Sequence of chain 25.A:
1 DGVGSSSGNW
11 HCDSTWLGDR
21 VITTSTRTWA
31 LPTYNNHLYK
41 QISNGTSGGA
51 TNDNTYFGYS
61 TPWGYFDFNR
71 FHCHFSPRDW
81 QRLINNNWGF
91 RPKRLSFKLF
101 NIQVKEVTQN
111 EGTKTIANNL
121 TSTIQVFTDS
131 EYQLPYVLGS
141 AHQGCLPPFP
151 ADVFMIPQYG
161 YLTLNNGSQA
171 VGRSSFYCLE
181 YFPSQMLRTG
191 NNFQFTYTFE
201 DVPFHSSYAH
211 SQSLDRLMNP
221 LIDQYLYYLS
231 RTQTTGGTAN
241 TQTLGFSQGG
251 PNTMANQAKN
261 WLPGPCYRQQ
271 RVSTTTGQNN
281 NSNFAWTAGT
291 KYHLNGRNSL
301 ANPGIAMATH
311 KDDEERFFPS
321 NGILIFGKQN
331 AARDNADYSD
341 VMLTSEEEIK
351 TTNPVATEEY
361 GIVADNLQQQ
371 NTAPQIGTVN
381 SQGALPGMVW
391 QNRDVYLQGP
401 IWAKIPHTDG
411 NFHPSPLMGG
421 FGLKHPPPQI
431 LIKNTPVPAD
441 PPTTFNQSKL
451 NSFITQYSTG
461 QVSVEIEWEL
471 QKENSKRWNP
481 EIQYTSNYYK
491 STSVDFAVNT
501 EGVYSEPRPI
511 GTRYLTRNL

Binding-site contacts:
Ligand atom C5 contacts residue ASP201 of chain 26.A at 3.3 Å.
Ligand atom C5 contacts residue ARG91 of chain 26.A at 4.2 Å.
Ligand atom O3' contacts residue PRO414 of chain 26.A at 4.2 Å.
Ligand atom C2' contacts residue PRO203 of chain 26.A at 3.3 Å (hydrophobic).
Ligand atom C2' contacts residue HIS413 of chain 26.A at 3.7 Å.
Ligand atom N6 contacts residue SER415 of chain 26.A at 3.8 Å.
Ligand atom C5 contacts residue VAL202 of chain 26.A at 3.6 Å (hydrophobic).
Ligand atom N1 contacts residue VAL202 of chain 26.A at 3.5 Å.
Ligand atom C1' contacts residue PRO203 of chain 26.A at 4.1 Å (hydrophobic).
Ligand atom C2 contacts residue GLY422 of chain 26.A at 3.2 Å.
Ligand atom C2 contacts residue PRO203 of chain 26.A at 4.0 Å (hydrophobic).
Ligand atom C6 contacts residue PRO203 of chain 26.A at 4.0 Å (hydrophobic).
Ligand atom C5 contacts residue PRO203 of chain 26.A at 3.8 Å (hydrophobic).
Ligand atom N6 contacts residue GLY422 of chain 26.A at 3.3 Å (h-bond).
Ligand atom N1 contacts residue PRO203 of chain 26.A at 3.8 Å.
Ligand atom C6 contacts residue SER415 of chain 26.A at 4.1 Å.
Ligand atom N7 contacts residue ASN392 of chain 26.A at 4.2 Å.
Ligand atom C4 contacts residue ASP201 of chain 26.A at 3.5 Å.
Ligand atom N6 contacts residue VAL202 of chain 26.A at 4.2 Å.
Ligand atom N7 contacts residue HIS413 of chain 26.A at 4.2 Å.
Ligand atom OP2 contacts residue ASP409 of chain 25.A at 3.2 Å (salt-bridge).
Ligand atom C2' contacts residue PRO414 of chain 26.A at 3.6 Å (hydrophobic).
Ligand atom C6 contacts residue PRO203 of chain 26.A at 4.0 Å (hydrophobic).
Ligand atom C4 contacts residue VAL202 of chain 26.A at 3.7 Å (hydrophobic).
Ligand atom C6 contacts residue VAL202 of chain 26.A at 4.1 Å (hydrophobic).
Ligand atom C8 contacts residue HIS413 of chain 26.A at 3.9 Å.
Ligand atom N4 contacts residue VAL202 of chain 26.A at 2.9 Å (h-bond).
Ligand atom C5 contacts residue PRO203 of chain 26.A at 4.0 Å (hydrophobic).
Ligand atom N1 contacts residue GLY422 of chain 26.A at 2.9 Å (h-bond).
Ligand atom N6 contacts residue PHE421 of chain 26.A at 3.8 Å.
Ligand atom N3 contacts residue ASP201 of chain 26.A at 4.2 Å.
Ligand atom N1 contacts residue PRO203 of chain 26.A at 4.2 Å.
Ligand atom N7 contacts residue SER415 of chain 26.A at 3.9 Å.
Ligand atom N4 contacts residue ASP201 of chain 26.A at 2.6 Å.
Ligand atom C2 contacts residue VAL202 of chain 26.A at 4.1 Å (hydrophobic).
Ligand atom C4 contacts residue PRO203 of chain 26.A at 4.1 Å (hydrophobic).
Ligand atom C4 contacts residue PRO203 of chain 26.A at 4.0 Å (hydrophobic).
Ligand atom N7 contacts residue PRO203 of chain 26.A at 4.1 Å.
Ligand atom C6 contacts residue GLY422 of chain 26.A at 3.7 Å.
Ligand atom N6 contacts residue GLY420 of chain 26.A at 3.7 Å.

This small molecule binds to this protein.
Small molecule (SMILES): Nc1ccn([C@H]2C[C@H](O[P](=O)(O)OC[C@H]3O[C@@H](n4cnc5c(N)ncnc54)C[C@@H]3O)[C@@H](CO)O2)c(=O)n1

Sequence of chain 26.A:
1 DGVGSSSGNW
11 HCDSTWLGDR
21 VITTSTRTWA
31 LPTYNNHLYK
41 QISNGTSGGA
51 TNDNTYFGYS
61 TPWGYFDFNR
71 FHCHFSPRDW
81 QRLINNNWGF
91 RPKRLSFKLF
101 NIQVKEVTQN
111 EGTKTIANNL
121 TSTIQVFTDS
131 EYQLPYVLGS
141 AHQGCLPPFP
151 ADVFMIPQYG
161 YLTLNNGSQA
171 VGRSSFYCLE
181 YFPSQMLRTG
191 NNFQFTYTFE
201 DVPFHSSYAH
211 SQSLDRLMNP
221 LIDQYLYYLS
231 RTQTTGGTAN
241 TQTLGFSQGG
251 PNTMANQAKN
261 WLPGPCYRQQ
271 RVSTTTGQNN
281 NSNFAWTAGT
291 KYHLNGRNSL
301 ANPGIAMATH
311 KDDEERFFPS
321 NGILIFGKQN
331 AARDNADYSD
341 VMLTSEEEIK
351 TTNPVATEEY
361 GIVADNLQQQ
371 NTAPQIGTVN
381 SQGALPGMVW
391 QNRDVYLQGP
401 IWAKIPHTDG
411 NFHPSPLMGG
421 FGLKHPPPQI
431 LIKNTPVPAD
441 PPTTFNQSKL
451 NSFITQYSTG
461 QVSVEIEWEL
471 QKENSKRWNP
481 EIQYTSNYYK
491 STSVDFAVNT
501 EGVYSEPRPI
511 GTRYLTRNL